A small-molecule ligand and the protein it binds are described below.
Small molecule (SMILES): CC(=O)N[C@@H]1[C@@H](O)[C@H](O)[C@@H](CO)O[C@H]1O

Binding-site contacts:
Ligand atom C7 contacts residue ASN134 of chain 1.E at 3.1 Å.
Ligand atom O5 contacts residue ASN134 of chain 1.E at 2.4 Å (h-bond).
Ligand atom O7 contacts residue ASN134 of chain 1.E at 3.0 Å (h-bond).
Ligand atom O7 contacts residue PHE133 of chain 1.E at 4.5 Å.
Ligand atom C2 contacts residue ASN134 of chain 1.E at 2.4 Å.
Ligand atom C1 contacts residue ASN134 of chain 1.E at 1.4 Å.
Ligand atom C8 contacts residue ASN134 of chain 1.E at 4.2 Å.
Ligand atom C3 contacts residue ASN134 of chain 1.E at 3.7 Å.
Ligand atom C4 contacts residue ASN134 of chain 1.E at 4.2 Å.
Ligand atom C5 contacts residue ASN134 of chain 1.E at 3.6 Å.
Ligand atom N2 contacts residue ASN134 of chain 1.E at 2.8 Å (h-bond).
Ligand atom C8 contacts residue PHE133 of chain 1.E at 4.2 Å (hydrophobic).

Sequence of chain 1.E:
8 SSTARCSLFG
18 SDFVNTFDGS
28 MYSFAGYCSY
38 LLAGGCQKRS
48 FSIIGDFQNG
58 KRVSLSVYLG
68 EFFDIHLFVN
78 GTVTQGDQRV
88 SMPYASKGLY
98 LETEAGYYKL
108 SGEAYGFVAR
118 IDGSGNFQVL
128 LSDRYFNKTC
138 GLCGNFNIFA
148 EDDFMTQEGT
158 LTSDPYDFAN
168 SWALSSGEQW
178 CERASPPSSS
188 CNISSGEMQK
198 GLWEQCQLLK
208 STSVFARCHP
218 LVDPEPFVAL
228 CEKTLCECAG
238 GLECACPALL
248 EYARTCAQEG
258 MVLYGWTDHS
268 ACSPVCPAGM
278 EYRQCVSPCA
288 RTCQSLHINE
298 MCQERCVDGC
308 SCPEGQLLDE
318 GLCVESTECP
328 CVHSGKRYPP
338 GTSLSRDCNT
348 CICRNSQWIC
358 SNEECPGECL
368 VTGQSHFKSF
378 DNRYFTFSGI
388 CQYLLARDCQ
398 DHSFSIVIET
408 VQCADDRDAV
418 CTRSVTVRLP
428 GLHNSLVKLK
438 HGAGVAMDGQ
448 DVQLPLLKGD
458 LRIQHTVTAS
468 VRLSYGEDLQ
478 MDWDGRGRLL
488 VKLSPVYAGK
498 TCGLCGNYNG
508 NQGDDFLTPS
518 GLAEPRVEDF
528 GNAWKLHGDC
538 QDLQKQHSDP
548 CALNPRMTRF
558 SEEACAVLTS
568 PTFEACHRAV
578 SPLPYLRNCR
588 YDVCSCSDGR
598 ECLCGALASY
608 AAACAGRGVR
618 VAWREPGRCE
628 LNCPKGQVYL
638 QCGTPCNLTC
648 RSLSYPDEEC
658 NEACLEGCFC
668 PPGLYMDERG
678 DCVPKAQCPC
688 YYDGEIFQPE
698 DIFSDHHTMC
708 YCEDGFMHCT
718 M